The small molecule below binds the protein below.
Small molecule (SMILES): Nc1ccn([C@@H]2O[C@H](CO[P](=O)(O)O[C@H]3[C@@H](O)[C@H](n4ccc(=O)[nH]c4=O)O[C@@H]3CO[P](=O)(O)O[C@H]3[C@@H](O)[C@H](n4ccc(=O)[nH]c4=O)O[C@@H]3CO[P](=O)(O)O[C@H]3[C@@H](O)[C@H](n4cnc5c(N)ncnc54)O[C@@H]3CO[P](=O)(O)O[C@H]3[C@@H](O)[C@H](n4cnc5c(N)ncnc54)O[C@@H]3CO[P](=O)(O)O[C@H]3[C@@H](O)[C@H](n4cnc5c(N)ncnc54)O[C@@H]3COP(=O)=O)[C@@H](O[P](=O)(O)OC[C@H]3O[C@@H](n4ccc(=O)[nH]c4=O)[C@H](O)[C@@H]3O[P](=O)(O)OC[C@H]3O[C@@H](n4cnc5c(N)ncnc54)[C@H](O)[C@@H]3O)[C@H]2O)c(=O)n1

Binding-site contacts:
Ligand atom C5' contacts residue ARG128 of chain 1.K at 3.4 Å.
Ligand atom O5' contacts residue ARG128 of chain 1.K at 4.5 Å.
Ligand atom P contacts residue ARG128 of chain 1.K at 4.2 Å.
Ligand atom OP1 contacts residue ARG128 of chain 1.K at 2.8 Å (salt-bridge).
Ligand atom C4' contacts residue ARG128 of chain 1.K at 3.8 Å.

Sequence of chain 1.K:
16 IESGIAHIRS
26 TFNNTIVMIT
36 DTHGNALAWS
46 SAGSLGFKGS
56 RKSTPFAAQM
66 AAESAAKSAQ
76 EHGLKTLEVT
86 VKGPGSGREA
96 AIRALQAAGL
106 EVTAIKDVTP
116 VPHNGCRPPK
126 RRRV